Sequence of chain 1.F:
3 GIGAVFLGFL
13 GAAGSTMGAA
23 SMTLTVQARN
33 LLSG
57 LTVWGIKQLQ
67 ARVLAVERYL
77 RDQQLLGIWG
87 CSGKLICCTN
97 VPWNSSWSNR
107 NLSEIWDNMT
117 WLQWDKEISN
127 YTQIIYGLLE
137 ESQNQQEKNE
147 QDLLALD

The protein below binds the small molecule below.
Small molecule (SMILES): CC(=O)N[C@@H]1[C@@H](O)[C@H](O)[C@@H](CO)O[C@H]1O

Binding-site contacts:
Ligand atom C8 contacts residue ASN126 of chain 1.F at 3.7 Å.
Ligand atom C1 contacts residue ASN126 of chain 1.F at 1.4 Å.
Ligand atom C8 contacts residue TYR127 of chain 1.F at 3.5 Å (hydrophobic).
Ligand atom N2 contacts residue ASN126 of chain 1.F at 2.9 Å (h-bond).
Ligand atom C2 contacts residue ASN126 of chain 1.F at 2.5 Å.
Ligand atom O7 contacts residue GLU123 of chain 1.F at 3.4 Å (salt-bridge).
Ligand atom C5 contacts residue ASN126 of chain 1.F at 3.7 Å.
Ligand atom C7 contacts residue GLU123 of chain 1.F at 4.2 Å.
Ligand atom O7 contacts residue ASN126 of chain 1.F at 4.4 Å.
Ligand atom O5 contacts residue ASN126 of chain 1.F at 2.4 Å (h-bond).
Ligand atom C7 contacts residue ASN126 of chain 1.F at 3.5 Å.
Ligand atom C4 contacts residue ASN126 of chain 1.F at 4.2 Å.
Ligand atom C3 contacts residue ASN126 of chain 1.F at 3.8 Å.
Ligand atom C7 contacts residue TYR127 of chain 1.F at 4.5 Å (hydrophobic).